Sequence of chain 1.A:
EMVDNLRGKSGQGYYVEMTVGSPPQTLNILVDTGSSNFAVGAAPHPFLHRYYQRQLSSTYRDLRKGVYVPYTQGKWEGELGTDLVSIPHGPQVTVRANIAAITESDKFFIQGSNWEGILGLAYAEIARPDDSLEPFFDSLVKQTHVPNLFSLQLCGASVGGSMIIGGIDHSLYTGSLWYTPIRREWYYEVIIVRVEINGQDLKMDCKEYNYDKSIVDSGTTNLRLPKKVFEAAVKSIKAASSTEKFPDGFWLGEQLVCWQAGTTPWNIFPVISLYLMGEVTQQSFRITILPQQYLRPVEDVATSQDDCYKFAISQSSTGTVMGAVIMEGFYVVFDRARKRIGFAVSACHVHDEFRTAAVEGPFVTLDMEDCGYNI

Binding-site contacts:
Ligand atom C6 contacts residue THR232 of chain 1.A at 3.6 Å.
Ligand atom C3 contacts residue GLY231 of chain 1.A at 3.5 Å.
Ligand atom N56 contacts residue GLN74 of chain 1.A at 3.4 Å (h-bond).
Ligand atom O79 contacts residue THR232 of chain 1.A at 3.3 Å.
Ligand atom N20 contacts residue GLY35 of chain 1.A at 3.0 Å (h-bond).
Ligand atom C45 contacts residue THR73 of chain 1.A at 3.6 Å.
Ligand atom O21 contacts residue TYR72 of chain 1.A at 3.5 Å.
Ligand atom C11 contacts residue GLN74 of chain 1.A at 3.6 Å.
Ligand atom C5 contacts residue GLY231 of chain 1.A at 3.5 Å.
Ligand atom N1 contacts residue GLN74 of chain 1.A at 3.4 Å (h-bond).
Ligand atom C57 contacts residue GLY12 of chain 1.A at 3.2 Å.
Ligand atom N2 contacts residue THR232 of chain 1.A at 3.6 Å.
Ligand atom C5 contacts residue ASP33 of chain 1.A at 3.4 Å.
Ligand atom C18 contacts residue PHE109 of chain 1.A at 3.5 Å (hydrophobic).
Ligand atom O80 contacts residue ASN234 of chain 1.A at 3.3 Å (h-bond).
Ligand atom O21 contacts residue ASP33 of chain 1.A at 2.5 Å (salt-bridge).
Ligand atom O7 contacts residue THR73 of chain 1.A at 3.3 Å (h-bond).
Ligand atom O7 contacts residue GLN74 of chain 1.A at 3.2 Å (h-bond).
Ligand atom C57 contacts residue THR233 of chain 1.A at 3.5 Å.
Ligand atom O80 contacts residue ARG236 of chain 1.A at 3.5 Å.
Ligand atom C37 contacts residue ASP229 of chain 1.A at 3.4 Å.
Ligand atom C44 contacts residue PRO71 of chain 1.A at 3.4 Å (hydrophobic).
Ligand atom O79 contacts residue THR233 of chain 1.A at 3.2 Å (h-bond).
Ligand atom C6 contacts residue ASP229 of chain 1.A at 3.4 Å.
Ligand atom N2 contacts residue GLY231 of chain 1.A at 2.8 Å (h-bond).
Ligand atom O7 contacts residue TYR72 of chain 1.A at 3.5 Å.
Ligand atom O79 contacts residue ASN234 of chain 1.A at 3.0 Å (h-bond).
Ligand atom C19 contacts residue GLN74 of chain 1.A at 3.4 Å.
Ligand atom C48 contacts residue SER36 of chain 1.A at 3.5 Å.
Ligand atom C57 contacts residue GLN74 of chain 1.A at 3.6 Å.
Ligand atom O21 contacts residue GLY35 of chain 1.A at 3.5 Å (h-bond).
Ligand atom C61 contacts residue ASN234 of chain 1.A at 3.4 Å.
Ligand atom C4 contacts residue ASP33 of chain 1.A at 3.5 Å.
Ligand atom C13 contacts residue GLY231 of chain 1.A at 3.6 Å.
Ligand atom C37 contacts residue GLY35 of chain 1.A at 3.6 Å.
Ligand atom N20 contacts residue ASP229 of chain 1.A at 2.7 Å (salt-bridge).
Ligand atom C42 contacts residue GLY35 of chain 1.A at 3.3 Å.
Ligand atom C18 contacts residue GLN74 of chain 1.A at 3.3 Å.
Ligand atom C46 contacts residue THR73 of chain 1.A at 3.1 Å.
Ligand atom O80 contacts residue SER326 of chain 1.A at 3.1 Å (h-bond).

The small molecule below binds the protein below.
Small molecule (SMILES): CCN1CCN2CCS(=O)(=O)N(C)c3cc(C(=O)N[C@@H](Cc4ccccc4)[C@H](O)CNCc4cccc(OC)c4)cc1c32